Sequence of chain 1.A:
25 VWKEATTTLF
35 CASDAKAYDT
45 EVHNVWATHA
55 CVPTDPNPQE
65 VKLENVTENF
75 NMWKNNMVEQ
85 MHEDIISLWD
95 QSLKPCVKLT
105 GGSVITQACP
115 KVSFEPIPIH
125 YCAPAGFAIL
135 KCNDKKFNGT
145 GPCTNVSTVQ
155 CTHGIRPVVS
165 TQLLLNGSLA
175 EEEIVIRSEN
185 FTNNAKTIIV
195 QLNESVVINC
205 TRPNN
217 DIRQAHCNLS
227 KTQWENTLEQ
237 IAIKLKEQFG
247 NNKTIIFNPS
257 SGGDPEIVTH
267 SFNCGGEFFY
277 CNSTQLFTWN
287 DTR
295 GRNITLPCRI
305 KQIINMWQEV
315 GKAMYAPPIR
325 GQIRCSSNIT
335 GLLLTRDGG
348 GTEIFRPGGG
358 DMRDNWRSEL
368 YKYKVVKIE

The protein below binds the small molecule below.
Small molecule (SMILES): CC(=O)N[C@@H]1[C@@H](O)[C@H](O)[C@@H](CO)O[C@H]1O

Binding-site contacts:
Ligand atom C1 contacts residue GLU176 of chain 1.A at 4.2 Å.
Ligand atom C1 contacts residue ASN197 of chain 1.A at 1.4 Å.
Ligand atom C7 contacts residue GLU198 of chain 1.A at 4.0 Å.
Ligand atom C3 contacts residue ASN197 of chain 1.A at 3.8 Å.
Ligand atom C6 contacts residue GLU177 of chain 1.A at 4.4 Å.
Ligand atom O6 contacts residue GLU177 of chain 1.A at 3.6 Å.
Ligand atom C2 contacts residue GLU176 of chain 1.A at 4.4 Å.
Ligand atom O7 contacts residue GLU175 of chain 1.A at 4.0 Å.
Ligand atom O6 contacts residue GLU176 of chain 1.A at 3.4 Å (salt-bridge).
Ligand atom O5 contacts residue ASN197 of chain 1.A at 2.1 Å (h-bond).
Ligand atom N2 contacts residue ASN197 of chain 1.A at 3.1 Å (h-bond).
Ligand atom O5 contacts residue GLU177 of chain 1.A at 3.7 Å.
Ligand atom O7 contacts residue ASN197 of chain 1.A at 3.7 Å.
Ligand atom C5 contacts residue ASN197 of chain 1.A at 3.5 Å.
Ligand atom C8 contacts residue ASN197 of chain 1.A at 3.9 Å.
Ligand atom C3 contacts residue GLU198 of chain 1.A at 4.2 Å.
Ligand atom C4 contacts residue ASN197 of chain 1.A at 4.1 Å.
Ligand atom C5 contacts residue GLU176 of chain 1.A at 4.3 Å.
Ligand atom O5 contacts residue GLU176 of chain 1.A at 3.5 Å (salt-bridge).
Ligand atom C7 contacts residue ASN197 of chain 1.A at 3.7 Å.
Ligand atom C6 contacts residue GLU176 of chain 1.A at 4.4 Å.
Ligand atom C1 contacts residue GLU198 of chain 1.A at 3.8 Å.
Ligand atom C8 contacts residue GLU198 of chain 1.A at 3.8 Å.
Ligand atom N2 contacts residue GLU198 of chain 1.A at 3.5 Å.
Ligand atom C2 contacts residue GLU198 of chain 1.A at 4.0 Å.
Ligand atom C2 contacts residue ASN197 of chain 1.A at 2.5 Å.
Ligand atom C6 contacts residue ASN197 of chain 1.A at 4.5 Å.